A small-molecule ligand and the protein it binds are described below.
Small molecule (SMILES): COC1=C(OC)C(=O)C(C/C=C(/C)CCC=C(C)CC/C=C(/C)CC/C=C(\C)CC/C=C(\C)CC/C=C(\C)CC/C=C(/C)CCC=C(C)CCC=C(C)CCC=C(C)C)=C(C)C1=O

Sequence of chain 1.I:
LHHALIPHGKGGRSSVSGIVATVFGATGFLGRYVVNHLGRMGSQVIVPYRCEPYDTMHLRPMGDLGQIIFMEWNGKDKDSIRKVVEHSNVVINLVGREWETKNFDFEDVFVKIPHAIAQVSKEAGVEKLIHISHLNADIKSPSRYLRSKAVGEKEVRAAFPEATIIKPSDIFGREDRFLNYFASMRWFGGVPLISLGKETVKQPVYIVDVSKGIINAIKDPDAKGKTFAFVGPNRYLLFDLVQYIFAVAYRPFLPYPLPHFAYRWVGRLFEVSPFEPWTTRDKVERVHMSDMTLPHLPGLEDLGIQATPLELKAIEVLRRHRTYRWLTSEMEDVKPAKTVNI

Binding-site contacts:
Ligand atom C12 contacts residue TRP187 of chain 1.I at 4.2 Å (hydrophobic).
Ligand atom C4 contacts residue SER184 of chain 1.I at 3.8 Å.
Ligand atom C14 contacts residue TRP187 of chain 1.I at 3.8 Å (hydrophobic).
Ligand atom C2 contacts residue SER184 of chain 1.I at 4.3 Å.
Ligand atom C8 contacts residue TRP278 of chain 1.I at 3.3 Å (hydrophobic).
Ligand atom CM5 contacts residue TRP278 of chain 1.I at 4.0 Å (hydrophobic).
Ligand atom C4 contacts residue ASN180 of chain 1.I at 4.4 Å.
Ligand atom O3 contacts residue ASN180 of chain 1.I at 4.3 Å.
Ligand atom C11 contacts residue TRP187 of chain 1.I at 4.2 Å (hydrophobic).
Ligand atom C7 contacts residue SER184 of chain 1.I at 4.1 Å.
Ligand atom C6 contacts residue SER184 of chain 1.I at 3.8 Å.
Ligand atom C7 contacts residue TRP278 of chain 1.I at 4.2 Å (hydrophobic).
Ligand atom C15 contacts residue TRP187 of chain 1.I at 3.8 Å (hydrophobic).
Ligand atom O4 contacts residue TYR181 of chain 1.I at 3.5 Å.
Ligand atom C4 contacts residue TYR181 of chain 1.I at 4.5 Å (hydrophobic).
Ligand atom C13 contacts residue TRP187 of chain 1.I at 4.4 Å (hydrophobic).
Ligand atom CM5 contacts residue TYR181 of chain 1.I at 4.2 Å (hydrophobic).
Ligand atom C9 contacts residue TRP278 of chain 1.I at 3.4 Å (hydrophobic).
Ligand atom O4 contacts residue ASN180 of chain 1.I at 4.0 Å.
Ligand atom CM5 contacts residue SER184 of chain 1.I at 3.7 Å.
Ligand atom C13 contacts residue TRP278 of chain 1.I at 4.2 Å (hydrophobic).
Ligand atom C3 contacts residue SER184 of chain 1.I at 4.1 Å.
Ligand atom C10 contacts residue TRP278 of chain 1.I at 3.5 Å (hydrophobic).
Ligand atom C5 contacts residue SER184 of chain 1.I at 3.6 Å.
Ligand atom CM3 contacts residue ARG177 of chain 1.I at 3.8 Å.
Ligand atom O4 contacts residue SER184 of chain 1.I at 4.2 Å.
Ligand atom C16 contacts residue TRP187 of chain 1.I at 3.8 Å (hydrophobic).
Ligand atom C1 contacts residue SER184 of chain 1.I at 4.2 Å.